Binding-site contacts:
Ligand atom N6 contacts residue ASP45 of chain 4.A at 3.7 Å.
Ligand atom N4 contacts residue PHE74 of chain 4.A at 3.5 Å.
Ligand atom O3 contacts residue HIS71 of chain 4.A at 3.7 Å.
Ligand atom C8 contacts residue THR161 of chain 4.A at 3.6 Å.
Ligand atom C10 contacts residue ASP45 of chain 4.A at 3.6 Å.
Ligand atom N3 contacts residue SER158 of chain 4.A at 3.0 Å (h-bond).
Ligand atom N4 contacts residue THR161 of chain 4.A at 2.6 Å (h-bond).
Ligand atom C9 contacts residue THR161 of chain 4.A at 3.3 Å.
Ligand atom C8 contacts residue ALA162 of chain 4.A at 3.7 Å (hydrophobic).
Ligand atom N contacts residue ARG148 of chain 1.A at 3.5 Å (salt-bridge).
Ligand atom O3 contacts residue ASP45 of chain 4.A at 3.2 Å (salt-bridge).
Ligand atom N10 contacts residue ILE187 of chain 1.A at 3.4 Å.
Ligand atom N10 contacts residue SER166 of chain 4.A at 3.2 Å (h-bond).
Ligand atom N11 contacts residue TYR163 of chain 4.A at 3.5 Å.
Ligand atom N9 contacts residue ASP150 of chain 1.A at 2.9 Å (salt-bridge).
Ligand atom O6 contacts residue ASN122 of chain 4.A at 3.2 Å (h-bond).
Ligand atom C23 contacts residue TYR163 of chain 4.A at 3.6 Å (hydrophobic).
Ligand atom N3 contacts residue ASN122 of chain 4.A at 2.9 Å (h-bond).
Ligand atom O2 contacts residue ASN189 of chain 1.A at 3.6 Å (h-bond).
Ligand atom N10 contacts residue ALA185 of chain 1.A at 3.7 Å.
Ligand atom O6 contacts residue GLU123 of chain 4.A at 2.6 Å (salt-bridge).
Ligand atom O5 contacts residue ALA162 of chain 4.A at 3.1 Å.
Ligand atom O5 contacts residue TYR163 of chain 4.A at 3.3 Å (h-bond).
Ligand atom O5 contacts residue GLU123 of chain 4.A at 2.6 Å (salt-bridge).
Ligand atom C13 contacts residue ILE187 of chain 1.A at 3.5 Å (hydrophobic).
Ligand atom C3 contacts residue LEU49 of chain 4.A at 3.6 Å (hydrophobic).
Ligand atom C7 contacts residue ALA162 of chain 4.A at 3.7 Å (hydrophobic).
Ligand atom C4 contacts residue LEU49 of chain 4.A at 3.7 Å (hydrophobic).
Ligand atom C20 contacts residue GLU123 of chain 4.A at 3.2 Å.
Ligand atom N3 contacts residue TYR75 of chain 4.A at 3.4 Å.
Ligand atom C24 contacts residue SER166 of chain 4.A at 3.2 Å.
Ligand atom C9 contacts residue PHE74 of chain 4.A at 3.3 Å (hydrophobic).
Ligand atom C24 contacts residue TYR163 of chain 4.A at 3.6 Å (hydrophobic).
Ligand atom N9 contacts residue TYR163 of chain 4.A at 3.5 Å.
Ligand atom N9 contacts residue ALA185 of chain 1.A at 3.0 Å (h-bond).
Ligand atom C6 contacts residue ASP45 of chain 4.A at 3.6 Å.
Ligand atom N2 contacts residue ASN122 of chain 4.A at 3.0 Å (h-bond).
Ligand atom C24 contacts residue ILE187 of chain 1.A at 3.4 Å (hydrophobic).
Ligand atom C3 contacts residue GLY46 of chain 4.A at 3.6 Å.
Ligand atom C19 contacts residue GLU123 of chain 4.A at 3.3 Å.

Sequence of chain 1.A:
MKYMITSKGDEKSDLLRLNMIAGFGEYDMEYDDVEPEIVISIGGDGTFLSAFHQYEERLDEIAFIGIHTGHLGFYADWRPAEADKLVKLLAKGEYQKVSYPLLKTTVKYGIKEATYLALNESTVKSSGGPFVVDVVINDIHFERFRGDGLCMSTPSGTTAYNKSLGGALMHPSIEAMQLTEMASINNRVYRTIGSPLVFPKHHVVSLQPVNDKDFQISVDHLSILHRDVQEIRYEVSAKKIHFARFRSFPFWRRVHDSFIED

A protein and the small-molecule ligand that binds it are described below.
Small molecule (SMILES): NCCCN(CC#Cc1nc2c(N)ncnc2n1[C@@H]1O[C@H](CO)[C@@H](O)[C@H]1O)C[C@H]1O[C@@H](n2cnc3c(N)ncnc32)[C@H](O)[C@@H]1O

Sequence of chain 4.A:
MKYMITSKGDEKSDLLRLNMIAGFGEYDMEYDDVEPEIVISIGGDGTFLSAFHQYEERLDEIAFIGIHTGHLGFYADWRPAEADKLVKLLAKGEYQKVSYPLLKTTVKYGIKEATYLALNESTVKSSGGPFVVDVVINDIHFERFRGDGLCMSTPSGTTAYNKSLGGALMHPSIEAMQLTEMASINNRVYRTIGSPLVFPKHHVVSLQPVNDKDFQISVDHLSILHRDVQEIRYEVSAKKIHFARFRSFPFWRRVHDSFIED